The protein below binds the small molecule below.
Small molecule (SMILES): CCCOc1cc(Cl)cc(-c2cc(-c3ccccc3C#N)cn(-c3cccnc3)c2=O)c1

Sequence of chain 1.B:
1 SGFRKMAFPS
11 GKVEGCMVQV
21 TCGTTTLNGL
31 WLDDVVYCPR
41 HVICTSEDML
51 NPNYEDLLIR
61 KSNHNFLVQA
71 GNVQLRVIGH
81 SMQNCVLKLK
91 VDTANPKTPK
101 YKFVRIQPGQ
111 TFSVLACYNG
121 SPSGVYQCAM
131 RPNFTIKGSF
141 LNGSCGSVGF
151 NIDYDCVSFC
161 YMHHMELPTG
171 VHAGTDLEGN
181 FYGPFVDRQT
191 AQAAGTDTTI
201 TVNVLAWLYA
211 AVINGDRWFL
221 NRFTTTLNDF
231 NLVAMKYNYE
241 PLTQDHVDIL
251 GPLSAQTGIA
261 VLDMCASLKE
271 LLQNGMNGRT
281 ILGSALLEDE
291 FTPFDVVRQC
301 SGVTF

Binding-site contacts:
Ligand atom C23 contacts residue GLU166 of chain 1.B at 3.4 Å.
Ligand atom C21 contacts residue MET165 of chain 1.B at 3.3 Å (hydrophobic).
Ligand atom O1 contacts residue MET165 of chain 1.B at 3.2 Å.
Ligand atom CL1 contacts residue ARG188 of chain 1.B at 3.7 Å.
Ligand atom N3 contacts residue GLY143 of chain 1.B at 3.1 Å (h-bond).
Ligand atom N2 contacts residue SER144 of chain 1.B at 3.5 Å (h-bond).
Ligand atom N2 contacts residue HIS163 of chain 1.B at 2.9 Å (h-bond).
Ligand atom C7 contacts residue ASN142 of chain 1.B at 3.3 Å.
Ligand atom C26 contacts residue GLN189 of chain 1.B at 3.6 Å.
Ligand atom C7 contacts residue CYS145 of chain 1.B at 3.5 Å (hydrophobic).
Ligand atom C5 contacts residue LEU141 of chain 1.B at 3.5 Å (hydrophobic).
Ligand atom C4 contacts residue PHE140 of chain 1.B at 3.5 Å (hydrophobic).
Ligand atom C9 contacts residue ASN142 of chain 1.B at 3.6 Å.
Ligand atom C10 contacts residue ASN142 of chain 1.B at 3.4 Å.
Ligand atom O1 contacts residue GLU166 of chain 1.B at 2.8 Å (salt-bridge).
Ligand atom C19 contacts residue MET49 of chain 1.B at 3.7 Å (hydrophobic).
Ligand atom CL1 contacts residue HIS41 of chain 1.B at 3.7 Å.
Ligand atom C11 contacts residue GLY143 of chain 1.B at 3.5 Å.
Ligand atom C25 contacts residue THR190 of chain 1.B at 3.3 Å.
Ligand atom C11 contacts residue ASN142 of chain 1.B at 3.4 Å.
Ligand atom N3 contacts residue CYS145 of chain 1.B at 3.1 Å (h-bond).
Ligand atom C11 contacts residue CYS145 of chain 1.B at 3.6 Å (hydrophobic).
Ligand atom C3 contacts residue HIS163 of chain 1.B at 3.3 Å.
Ligand atom C24 contacts residue GLU166 of chain 1.B at 3.7 Å.
Ligand atom C23 contacts residue GLN189 of chain 1.B at 3.5 Å.
Ligand atom N1 contacts residue CYS145 of chain 1.B at 3.6 Å.
Ligand atom C13 contacts residue THR25 of chain 1.B at 3.6 Å.
Ligand atom C24 contacts residue GLN189 of chain 1.B at 3.6 Å.
Ligand atom C12 contacts residue THR26 of chain 1.B at 3.6 Å.
Ligand atom CL1 contacts residue ASP187 of chain 1.B at 3.4 Å.
Ligand atom C4 contacts residue GLU166 of chain 1.B at 3.7 Å.
Ligand atom C21 contacts residue ARG188 of chain 1.B at 3.5 Å.
Ligand atom C20 contacts residue MET165 of chain 1.B at 3.7 Å (hydrophobic).
Ligand atom C22 contacts residue MET165 of chain 1.B at 3.7 Å (hydrophobic).
Ligand atom C24 contacts residue THR190 of chain 1.B at 3.5 Å.
Ligand atom C22 contacts residue GLN189 of chain 1.B at 3.6 Å.
Ligand atom C4 contacts residue LEU141 of chain 1.B at 3.5 Å (hydrophobic).
Ligand atom N3 contacts residue SER144 of chain 1.B at 3.4 Å (h-bond).
Ligand atom O2 contacts residue GLN189 of chain 1.B at 3.3 Å (h-bond).
Ligand atom C5 contacts residue ASN142 of chain 1.B at 3.5 Å.